Binding-site contacts:
Ligand atom CB contacts residue TYR182 of chain 1.D at 4.0 Å (hydrophobic).
Ligand atom OXT contacts residue THR164 of chain 1.E at 4.3 Å.
Ligand atom OXT contacts residue ARG101 of chain 1.E at 2.8 Å (salt-bridge).
Ligand atom N contacts residue SER181 of chain 1.D at 4.3 Å.
Ligand atom CB contacts residue TYR230 of chain 1.D at 2.6 Å (hydrophobic).
Ligand atom C contacts residue ARG101 of chain 1.E at 2.8 Å.
Ligand atom CD contacts residue TYR230 of chain 1.D at 2.9 Å (hydrophobic).
Ligand atom O contacts residue PHE225 of chain 1.D at 3.2 Å.
Ligand atom CD contacts residue GLU180 of chain 1.D at 3.2 Å.
Ligand atom CG contacts residue TYR182 of chain 1.D at 3.9 Å (hydrophobic).
Ligand atom CD contacts residue SER181 of chain 1.D at 4.3 Å.
Ligand atom CG contacts residue THR227 of chain 1.D at 4.1 Å.
Ligand atom N contacts residue TYR182 of chain 1.D at 4.5 Å.
Ligand atom C contacts residue PHE225 of chain 1.D at 3.9 Å (hydrophobic).
Ligand atom CB contacts residue GLU180 of chain 1.D at 4.5 Å.
Ligand atom N contacts residue TYR230 of chain 1.D at 2.1 Å.
Ligand atom O contacts residue TYR230 of chain 1.D at 4.3 Å.
Ligand atom O contacts residue THR227 of chain 1.D at 3.3 Å (h-bond).
Ligand atom CB contacts residue THR227 of chain 1.D at 3.5 Å.
Ligand atom OXT contacts residue THR227 of chain 1.D at 4.0 Å.
Ligand atom CB contacts residue PHE225 of chain 1.D at 3.5 Å (hydrophobic).
Ligand atom CG contacts residue ARG101 of chain 1.E at 4.3 Å.
Ligand atom N contacts residue PHE225 of chain 1.D at 3.7 Å.
Ligand atom O contacts residue ARG101 of chain 1.E at 2.2 Å (salt-bridge).
Ligand atom CG contacts residue TYR230 of chain 1.D at 3.8 Å (hydrophobic).
Ligand atom CD contacts residue TYR182 of chain 1.D at 3.3 Å (hydrophobic).
Ligand atom N contacts residue GLU180 of chain 1.D at 2.5 Å (salt-bridge).
Ligand atom C contacts residue THR227 of chain 1.D at 3.7 Å.
Ligand atom CG contacts residue PHE225 of chain 1.D at 4.1 Å (hydrophobic).
Ligand atom CG contacts residue LEU152 of chain 1.E at 4.4 Å (hydrophobic).
Ligand atom CD contacts residue PHE225 of chain 1.D at 3.9 Å (hydrophobic).

Sequence of chain 1.E:
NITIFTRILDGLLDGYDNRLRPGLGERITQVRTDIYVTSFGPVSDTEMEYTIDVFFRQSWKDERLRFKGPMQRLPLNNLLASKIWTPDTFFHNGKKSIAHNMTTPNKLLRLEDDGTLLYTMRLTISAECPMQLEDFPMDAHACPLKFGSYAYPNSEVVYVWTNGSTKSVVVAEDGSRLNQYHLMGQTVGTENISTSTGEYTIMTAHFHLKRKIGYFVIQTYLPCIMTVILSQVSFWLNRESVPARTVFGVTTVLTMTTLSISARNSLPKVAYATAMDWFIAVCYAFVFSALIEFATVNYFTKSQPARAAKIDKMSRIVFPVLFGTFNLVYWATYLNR

Sequence of chain 1.D:
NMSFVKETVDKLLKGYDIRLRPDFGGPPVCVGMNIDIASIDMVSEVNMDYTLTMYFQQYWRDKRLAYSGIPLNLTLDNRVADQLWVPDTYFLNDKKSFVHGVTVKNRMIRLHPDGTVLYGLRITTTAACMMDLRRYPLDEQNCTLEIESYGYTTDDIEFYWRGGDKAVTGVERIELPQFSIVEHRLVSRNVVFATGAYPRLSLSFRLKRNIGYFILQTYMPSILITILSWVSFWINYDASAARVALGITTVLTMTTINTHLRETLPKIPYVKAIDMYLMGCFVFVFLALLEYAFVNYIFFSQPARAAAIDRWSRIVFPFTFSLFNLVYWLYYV

The small molecule below binds the protein below.
Small molecule (SMILES): NCCCC(=O)O